Sequence of chain 2.A:
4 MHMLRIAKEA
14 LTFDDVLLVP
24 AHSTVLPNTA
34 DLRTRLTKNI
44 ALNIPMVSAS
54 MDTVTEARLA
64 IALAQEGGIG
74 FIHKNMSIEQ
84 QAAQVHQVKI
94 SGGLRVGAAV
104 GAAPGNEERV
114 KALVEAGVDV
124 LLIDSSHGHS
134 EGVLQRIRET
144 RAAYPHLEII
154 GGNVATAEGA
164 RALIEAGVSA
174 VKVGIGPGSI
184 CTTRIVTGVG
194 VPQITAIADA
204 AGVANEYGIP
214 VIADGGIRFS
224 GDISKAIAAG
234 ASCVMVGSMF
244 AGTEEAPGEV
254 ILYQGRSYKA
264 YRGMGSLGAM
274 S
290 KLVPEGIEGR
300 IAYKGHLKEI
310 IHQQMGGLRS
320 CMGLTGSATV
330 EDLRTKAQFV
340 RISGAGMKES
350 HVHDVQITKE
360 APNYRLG

The small molecule below binds the protein below.
Small molecule (SMILES): O=c1[nH]cnc2c1ncn2[C@@H]1O[C@H](COP(=O)(O)O)[C@@H](O)[C@H]1O

Binding-site contacts:
Ligand atom O2' contacts residue ASP217 of chain 2.A at 2.5 Å (salt-bridge).
Ligand atom O2' contacts residue MOA1 of chain 2.D at 3.4 Å.
Ligand atom C5' contacts residue TYR264 of chain 2.A at 3.6 Å (hydrophobic).
Ligand atom C5 contacts residue ILE183 of chain 2.A at 3.4 Å (hydrophobic).
Ligand atom C4 contacts residue ILE183 of chain 2.A at 3.5 Å (hydrophobic).
Ligand atom C6 contacts residue MOA1 of chain 2.D at 3.6 Å.
Ligand atom O5' contacts residue GLY218 of chain 2.A at 3.5 Å.
Ligand atom O1P contacts residue GLY240 of chain 2.A at 2.8 Å (h-bond).
Ligand atom N1 contacts residue GLU294 of chain 2.A at 2.7 Å (salt-bridge).
Ligand atom O3P contacts residue SER182 of chain 2.A at 2.9 Å (h-bond).
Ligand atom C2 contacts residue MOA1 of chain 2.D at 3.0 Å.
Ligand atom O2P contacts residue SER182 of chain 2.A at 2.6 Å (h-bond).
Ligand atom O6 contacts residue GLY268 of chain 2.A at 2.7 Å (h-bond).
Ligand atom O6 contacts residue MET267 of chain 2.A at 3.3 Å (h-bond).
Ligand atom C5 contacts residue MET267 of chain 2.A at 3.6 Å (hydrophobic).
Ligand atom O2P contacts residue SER241 of chain 2.A at 2.9 Å (h-bond).
Ligand atom O1P contacts residue SER241 of chain 2.A at 3.4 Å (h-bond).
Ligand atom C2 contacts residue GLU294 of chain 2.A at 3.4 Å.
Ligand atom C2 contacts residue CYS184 of chain 2.A at 3.0 Å (hydrophobic).
Ligand atom C4' contacts residue ASP217 of chain 2.A at 3.6 Å.
Ligand atom N3 contacts residue CYS184 of chain 2.A at 3.4 Å.
Ligand atom O6 contacts residue GLY295 of chain 2.A at 3.4 Å.
Ligand atom O6 contacts residue GLY266 of chain 2.A at 3.2 Å.
Ligand atom O3' contacts residue MET238 of chain 2.A at 3.6 Å.
Ligand atom O3P contacts residue GLY181 of chain 2.A at 3.4 Å.
Ligand atom O2P contacts residue TYR264 of chain 2.A at 2.5 Å (h-bond).
Ligand atom N1 contacts residue MOA1 of chain 2.D at 3.0 Å (h-bond).
Ligand atom N3 contacts residue MOA1 of chain 2.D at 3.3 Å.
Ligand atom C4 contacts residue MOA1 of chain 2.D at 3.5 Å.
Ligand atom N7 contacts residue MET267 of chain 2.A at 2.8 Å (h-bond).
Ligand atom O5' contacts residue GLY181 of chain 2.A at 3.4 Å.
Ligand atom C2' contacts residue ASP217 of chain 2.A at 3.6 Å.
Ligand atom O3' contacts residue ALA52 of chain 2.A at 3.6 Å.
Ligand atom C3' contacts residue ASP217 of chain 2.A at 3.4 Å.
Ligand atom N7 contacts residue ILE183 of chain 2.A at 3.6 Å.
Ligand atom O3P contacts residue GLY219 of chain 2.A at 2.8 Å (h-bond).
Ligand atom C6 contacts residue GLU294 of chain 2.A at 3.6 Å.
Ligand atom C6 contacts residue GLY268 of chain 2.A at 3.6 Å.
Ligand atom N7 contacts residue GLY266 of chain 2.A at 3.4 Å.
Ligand atom O3' contacts residue ASP217 of chain 2.A at 2.4 Å (salt-bridge).